A small-molecule ligand and the protein it binds are described below.
Small molecule (SMILES): CC(=O)N[C@H]1[C@H](O[C@H]2[C@H](O)[C@@H](NC(C)=O)CO[C@@H]2CO)O[C@H](CO)[C@@H](O)[C@@H]1O

Sequence of chain 1.B:
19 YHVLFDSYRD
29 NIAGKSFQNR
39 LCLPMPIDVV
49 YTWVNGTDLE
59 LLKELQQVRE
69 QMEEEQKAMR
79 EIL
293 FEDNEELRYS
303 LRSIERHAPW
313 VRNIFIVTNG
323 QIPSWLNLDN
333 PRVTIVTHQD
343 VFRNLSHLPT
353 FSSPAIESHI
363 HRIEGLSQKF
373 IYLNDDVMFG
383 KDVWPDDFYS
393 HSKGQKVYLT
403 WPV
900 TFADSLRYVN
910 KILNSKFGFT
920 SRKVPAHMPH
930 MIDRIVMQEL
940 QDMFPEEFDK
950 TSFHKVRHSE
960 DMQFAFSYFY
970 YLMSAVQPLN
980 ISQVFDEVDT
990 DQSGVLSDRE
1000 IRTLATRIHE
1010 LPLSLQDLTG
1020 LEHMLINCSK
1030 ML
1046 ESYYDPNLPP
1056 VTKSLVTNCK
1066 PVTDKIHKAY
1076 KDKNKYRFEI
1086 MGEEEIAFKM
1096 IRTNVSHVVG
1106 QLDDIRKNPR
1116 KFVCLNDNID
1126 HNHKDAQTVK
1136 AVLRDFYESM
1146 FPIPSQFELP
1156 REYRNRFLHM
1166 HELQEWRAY

Binding-site contacts:
Ligand atom O7 contacts residue TRP51 of chain 1.B at 3.8 Å.
Ligand atom O3 contacts residue ASN53 of chain 1.B at 3.6 Å (h-bond).
Ligand atom C8 contacts residue TRP327 of chain 1.B at 4.1 Å (hydrophobic).
Ligand atom O5 contacts residue ASN53 of chain 1.B at 2.3 Å (h-bond).
Ligand atom C7 contacts residue SER326 of chain 1.B at 3.9 Å.
Ligand atom C3 contacts residue ASN53 of chain 1.B at 3.5 Å.
Ligand atom O6 contacts residue THR55 of chain 1.B at 3.5 Å.
Ligand atom O7 contacts residue TRP327 of chain 1.B at 3.9 Å.
Ligand atom C1 contacts residue ASN53 of chain 1.B at 1.4 Å.
Ligand atom C7 contacts residue TRP327 of chain 1.B at 4.4 Å (hydrophobic).
Ligand atom O6 contacts residue GLY54 of chain 1.B at 3.4 Å (h-bond).
Ligand atom O7 contacts residue ASN53 of chain 1.B at 3.5 Å (h-bond).
Ligand atom N2 contacts residue ASN53 of chain 1.B at 3.5 Å (h-bond).
Ligand atom O7 contacts residue SER326 of chain 1.B at 4.2 Å.
Ligand atom C7 contacts residue ASN53 of chain 1.B at 3.9 Å.
Ligand atom C2 contacts residue ASN53 of chain 1.B at 2.5 Å.
Ligand atom O5 contacts residue THR55 of chain 1.B at 3.8 Å.
Ligand atom C8 contacts residue SER326 of chain 1.B at 3.9 Å.
Ligand atom N2 contacts residue SER326 of chain 1.B at 4.3 Å.
Ligand atom C4 contacts residue ASN53 of chain 1.B at 4.2 Å.
Ligand atom C6 contacts residue THR55 of chain 1.B at 3.9 Å.
Ligand atom C5 contacts residue ASN53 of chain 1.B at 3.6 Å.